A small-molecule ligand and the protein it binds are described below.
Small molecule (SMILES): CSCC[C@@H](C=O)NC(=O)[C@H](CC(C)C)NC(=O)[C@H](CCCCN)NC(=O)[C@H](CCC(N)=O)NC(=O)[C@H](CCCN=C(N)N)NC(=O)[C@H](CCCCN)NC(=O)[C@H](CCCN=C(N)N)NC(=O)[C@@H](N)CCC(N)=O

Binding-site contacts:
Ligand atom CZ contacts residue ASN159 of chain 1.A at 3.4 Å.
Ligand atom O contacts residue TRP115 of chain 1.A at 2.8 Å (h-bond).
Ligand atom O contacts residue ASN77 of chain 1.A at 2.9 Å (h-bond).
Ligand atom N contacts residue SER36 of chain 1.A at 3.3 Å (h-bond).
Ligand atom CE contacts residue THR86 of chain 1.A at 3.4 Å.
Ligand atom NH1 contacts residue TRP162 of chain 1.A at 3.2 Å.
Ligand atom O contacts residue SER36 of chain 1.A at 2.9 Å (h-bond).
Ligand atom NE2 contacts residue GLU38 of chain 1.A at 3.2 Å.
Ligand atom NZ contacts residue GLN112 of chain 1.A at 3.4 Å (h-bond).
Ligand atom CD contacts residue GLY81 of chain 1.A at 3.4 Å.
Ligand atom CB contacts residue SER80 of chain 1.A at 3.4 Å.
Ligand atom N contacts residue ASN77 of chain 1.A at 2.8 Å (h-bond).
Ligand atom CA contacts residue ASN119 of chain 1.A at 3.3 Å.
Ligand atom O contacts residue TRP162 of chain 1.A at 3.2 Å.
Ligand atom O contacts residue ASN119 of chain 1.A at 2.8 Å (h-bond).
Ligand atom O contacts residue TRP162 of chain 1.A at 3.3 Å (h-bond).
Ligand atom CB contacts residue SER80 of chain 1.A at 3.3 Å.
Ligand atom CD contacts residue TRP162 of chain 1.A at 3.4 Å (hydrophobic).
Ligand atom NZ contacts residue ASP123 of chain 1.A at 2.6 Å (salt-bridge).
Ligand atom CA contacts residue ASN77 of chain 1.A at 3.4 Å.
Ligand atom CA contacts residue SER36 of chain 1.A at 3.2 Å.
Ligand atom O contacts residue TRP73 of chain 1.A at 3.2 Å (h-bond).
Ligand atom N contacts residue ASN119 of chain 1.A at 2.8 Å (h-bond).
Ligand atom CD contacts residue GLN112 of chain 1.A at 3.1 Å.
Ligand atom NZ contacts residue GLY81 of chain 1.A at 3.1 Å (h-bond).
Ligand atom CD contacts residue SER80 of chain 1.A at 3.4 Å.
Ligand atom CE contacts residue GLN112 of chain 1.A at 3.3 Å.
Ligand atom O contacts residue ASN166 of chain 1.A at 3.1 Å (h-bond).
Ligand atom CB contacts residue TRP115 of chain 1.A at 3.4 Å (hydrophobic).
Ligand atom CD2 contacts residue SER36 of chain 1.A at 3.4 Å.
Ligand atom C contacts residue SER36 of chain 1.A at 3.3 Å.
Ligand atom CB contacts residue TRP73 of chain 1.A at 3.4 Å (hydrophobic).
Ligand atom NH2 contacts residue ASN159 of chain 1.A at 3.0 Å (h-bond).
Ligand atom NH1 contacts residue ASN159 of chain 1.A at 3.0 Å (h-bond).
Ligand atom CB contacts residue TRP115 of chain 1.A at 3.4 Å (hydrophobic).
Ligand atom OE1 contacts residue LEU35 of chain 1.A at 3.3 Å (h-bond).
Ligand atom CD contacts residue TRP73 of chain 1.A at 3.4 Å (hydrophobic).
Ligand atom NZ contacts residue THR86 of chain 1.A at 3.0 Å (h-bond).
Ligand atom NE2 contacts residue TRP204 of chain 1.A at 3.4 Å (h-bond).
Ligand atom CE contacts residue SER36 of chain 1.A at 3.2 Å.

Sequence of chain 1.A:
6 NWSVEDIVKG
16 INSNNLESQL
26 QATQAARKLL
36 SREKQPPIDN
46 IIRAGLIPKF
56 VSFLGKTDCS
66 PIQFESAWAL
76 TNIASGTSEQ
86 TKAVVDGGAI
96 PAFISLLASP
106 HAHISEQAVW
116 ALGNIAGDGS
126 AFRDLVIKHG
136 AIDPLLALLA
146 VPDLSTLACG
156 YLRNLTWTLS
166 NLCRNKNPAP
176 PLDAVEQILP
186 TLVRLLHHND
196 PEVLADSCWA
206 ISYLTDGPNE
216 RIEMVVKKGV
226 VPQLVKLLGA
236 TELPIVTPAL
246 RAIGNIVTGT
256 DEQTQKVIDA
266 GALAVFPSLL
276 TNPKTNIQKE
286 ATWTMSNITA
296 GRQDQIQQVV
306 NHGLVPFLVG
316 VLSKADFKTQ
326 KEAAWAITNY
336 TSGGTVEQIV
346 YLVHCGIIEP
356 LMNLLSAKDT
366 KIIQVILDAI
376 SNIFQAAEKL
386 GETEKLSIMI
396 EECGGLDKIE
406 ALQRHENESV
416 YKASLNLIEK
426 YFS